The small molecule below binds the protein below.
Small molecule (SMILES): CC(=O)N[C@H]1[C@H](O[C@H]2[C@H](O)[C@@H](NC(C)=O)CO[C@@H]2CO)O[C@H](CO)[C@@H](O)[C@@H]1O

Sequence of chain 1.E:
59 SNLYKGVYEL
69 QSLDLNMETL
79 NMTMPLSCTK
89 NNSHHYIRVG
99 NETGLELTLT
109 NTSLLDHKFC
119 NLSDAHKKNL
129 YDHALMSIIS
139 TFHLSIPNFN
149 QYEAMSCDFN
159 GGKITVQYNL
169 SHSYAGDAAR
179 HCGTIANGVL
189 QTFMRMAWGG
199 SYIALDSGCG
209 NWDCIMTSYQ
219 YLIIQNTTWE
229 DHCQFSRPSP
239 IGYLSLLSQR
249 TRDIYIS

Binding-site contacts:
Ligand atom C2 contacts residue SER91 of chain 1.E at 4.3 Å.
Ligand atom O5 contacts residue ASN89 of chain 1.E at 2.5 Å (h-bond).
Ligand atom C3 contacts residue ASN89 of chain 1.E at 3.9 Å.
Ligand atom C5 contacts residue ASN89 of chain 1.E at 3.9 Å.
Ligand atom N2 contacts residue SER91 of chain 1.E at 3.2 Å (h-bond).
Ligand atom N2 contacts residue ASN89 of chain 1.E at 2.9 Å (h-bond).
Ligand atom O6 contacts residue LYS88 of chain 1.E at 4.3 Å.
Ligand atom C6 contacts residue LYS88 of chain 1.E at 3.8 Å.
Ligand atom O7 contacts residue HIS92 of chain 1.E at 4.5 Å.
Ligand atom C1 contacts residue LYS88 of chain 1.E at 4.3 Å.
Ligand atom C8 contacts residue ASN89 of chain 1.E at 3.9 Å.
Ligand atom C1 contacts residue ASN89 of chain 1.E at 1.5 Å.
Ligand atom C1 contacts residue HIS92 of chain 1.E at 3.8 Å.
Ligand atom C2 contacts residue HIS92 of chain 1.E at 4.1 Å.
Ligand atom O5 contacts residue LYS88 of chain 1.E at 3.5 Å.
Ligand atom C7 contacts residue SER91 of chain 1.E at 3.7 Å.
Ligand atom C7 contacts residue ASN89 of chain 1.E at 3.3 Å.
Ligand atom C2 contacts residue ASN89 of chain 1.E at 2.5 Å.
Ligand atom O7 contacts residue ASN89 of chain 1.E at 3.4 Å (h-bond).
Ligand atom C5 contacts residue LYS88 of chain 1.E at 4.0 Å.
Ligand atom C8 contacts residue SER91 of chain 1.E at 3.4 Å.
Ligand atom C8 contacts residue ASN90 of chain 1.E at 3.9 Å.
Ligand atom C3 contacts residue HIS92 of chain 1.E at 3.9 Å.
Ligand atom N2 contacts residue HIS92 of chain 1.E at 4.0 Å.
Ligand atom C4 contacts residue ASN89 of chain 1.E at 4.4 Å.